Binding-site contacts:
Ligand atom C4 contacts residue ASN149 of chain 1.C at 4.2 Å.
Ligand atom C1 contacts residue ASN149 of chain 1.C at 1.4 Å.
Ligand atom C5 contacts residue ASN149 of chain 1.C at 3.7 Å.
Ligand atom C7 contacts residue ASN149 of chain 1.C at 3.4 Å.
Ligand atom O7 contacts residue LYS147 of chain 1.C at 3.7 Å.
Ligand atom N2 contacts residue LYS147 of chain 1.C at 4.2 Å.
Ligand atom C7 contacts residue LYS147 of chain 1.C at 3.5 Å.
Ligand atom C2 contacts residue ASN149 of chain 1.C at 2.4 Å.
Ligand atom O5 contacts residue ASN149 of chain 1.C at 2.4 Å (h-bond).
Ligand atom C3 contacts residue ASN149 of chain 1.C at 3.7 Å.
Ligand atom N2 contacts residue ASN149 of chain 1.C at 2.9 Å (h-bond).
Ligand atom O7 contacts residue MET153 of chain 1.C at 4.2 Å.
Ligand atom C8 contacts residue LYS147 of chain 1.C at 3.1 Å.
Ligand atom O7 contacts residue ASN149 of chain 1.C at 3.5 Å (h-bond).

A small-molecule ligand and the protein it binds are described below.
Small molecule (SMILES): CC(=O)N[C@@H]1[C@@H](O)[C@H](O)[C@@H](CO)O[C@H]1O

Sequence of chain 1.C:
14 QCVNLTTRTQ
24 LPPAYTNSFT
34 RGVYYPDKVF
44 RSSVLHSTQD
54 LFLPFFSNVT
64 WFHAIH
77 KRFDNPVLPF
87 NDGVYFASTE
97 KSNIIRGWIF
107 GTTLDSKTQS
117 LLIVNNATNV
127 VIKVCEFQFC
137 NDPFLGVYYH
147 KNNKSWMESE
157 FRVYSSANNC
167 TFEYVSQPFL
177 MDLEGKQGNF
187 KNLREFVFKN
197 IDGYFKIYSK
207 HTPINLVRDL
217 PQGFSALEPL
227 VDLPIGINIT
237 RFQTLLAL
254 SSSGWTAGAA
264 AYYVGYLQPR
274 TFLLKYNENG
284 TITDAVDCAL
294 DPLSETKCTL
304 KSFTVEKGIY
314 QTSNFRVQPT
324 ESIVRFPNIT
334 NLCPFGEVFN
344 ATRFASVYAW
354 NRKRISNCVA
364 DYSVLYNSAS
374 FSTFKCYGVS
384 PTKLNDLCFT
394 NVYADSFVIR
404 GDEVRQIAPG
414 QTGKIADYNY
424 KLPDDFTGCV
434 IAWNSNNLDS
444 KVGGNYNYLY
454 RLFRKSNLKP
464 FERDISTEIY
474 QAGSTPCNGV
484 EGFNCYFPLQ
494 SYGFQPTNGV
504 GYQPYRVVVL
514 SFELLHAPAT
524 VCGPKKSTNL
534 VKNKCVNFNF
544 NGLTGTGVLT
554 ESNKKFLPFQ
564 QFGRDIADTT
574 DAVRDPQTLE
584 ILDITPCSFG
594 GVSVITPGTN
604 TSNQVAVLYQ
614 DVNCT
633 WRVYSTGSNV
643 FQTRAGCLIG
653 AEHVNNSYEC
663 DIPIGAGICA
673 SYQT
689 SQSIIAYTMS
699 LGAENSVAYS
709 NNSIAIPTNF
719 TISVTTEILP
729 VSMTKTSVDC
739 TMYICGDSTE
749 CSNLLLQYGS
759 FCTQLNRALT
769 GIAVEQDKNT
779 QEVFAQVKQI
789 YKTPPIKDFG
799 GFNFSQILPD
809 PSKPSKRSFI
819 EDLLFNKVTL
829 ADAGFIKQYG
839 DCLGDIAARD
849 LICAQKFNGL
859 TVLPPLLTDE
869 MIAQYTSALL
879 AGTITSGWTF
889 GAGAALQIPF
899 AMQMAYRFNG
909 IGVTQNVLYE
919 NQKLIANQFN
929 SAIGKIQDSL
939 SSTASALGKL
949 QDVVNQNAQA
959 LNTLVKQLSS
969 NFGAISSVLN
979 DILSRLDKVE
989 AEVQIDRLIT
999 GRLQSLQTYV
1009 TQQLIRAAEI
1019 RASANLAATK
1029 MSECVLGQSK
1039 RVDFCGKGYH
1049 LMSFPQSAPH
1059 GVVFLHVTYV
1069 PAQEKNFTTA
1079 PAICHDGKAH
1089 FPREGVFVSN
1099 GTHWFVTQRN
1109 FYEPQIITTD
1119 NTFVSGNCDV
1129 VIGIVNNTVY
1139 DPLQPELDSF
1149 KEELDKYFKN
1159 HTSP